Binding-site contacts:
Ligand atom N7 contacts residue LYS61 of chain 42.C at 3.4 Å.
Ligand atom C5' contacts residue ARG49 of chain 3.C at 2.6 Å.
Ligand atom N7 contacts residue THR45 of chain 42.C at 2.7 Å (h-bond).
Ligand atom N7 contacts residue TYR85 of chain 42.C at 3.8 Å.
Ligand atom OP2 contacts residue TYR85 of chain 42.C at 2.6 Å (h-bond).
Ligand atom P contacts residue LYS57 of chain 3.C at 3.1 Å.
Ligand atom OP1 contacts residue LYS89 of chain 3.C at 3.5 Å (salt-bridge).
Ligand atom C2 contacts residue SER47 of chain 42.C at 3.2 Å.
Ligand atom N9 contacts residue LYS61 of chain 42.C at 3.8 Å.
Ligand atom C6 contacts residue THR45 of chain 42.C at 3.4 Å.
Ligand atom N6 contacts residue THR59 of chain 42.C at 2.7 Å (h-bond).
Ligand atom P contacts residue SER51 of chain 3.C at 3.2 Å.
Ligand atom C6 contacts residue THR59 of chain 42.C at 3.5 Å.
Ligand atom P contacts residue ARG49 of chain 3.C at 3.7 Å.
Ligand atom OP2 contacts residue LYS89 of chain 3.C at 3.5 Å (salt-bridge).
Ligand atom N6 contacts residue CYS46 of chain 42.C at 3.6 Å (h-bond).
Ligand atom OP2 contacts residue THR91 of chain 3.C at 3.7 Å.
Ligand atom O3' contacts residue ARG49 of chain 3.C at 3.6 Å (salt-bridge).
Ligand atom OP1 contacts residue ASN55 of chain 3.C at 3.2 Å.
Ligand atom OP2 contacts residue LYS57 of chain 3.C at 3.0 Å (salt-bridge).
Ligand atom OP2 contacts residue LYS57 of chain 3.C at 3.5 Å (salt-bridge).
Ligand atom N6 contacts residue THR45 of chain 42.C at 2.8 Å (h-bond).
Ligand atom O5' contacts residue LYS57 of chain 3.C at 2.8 Å (salt-bridge).
Ligand atom O3' contacts residue SER51 of chain 3.C at 3.3 Å (h-bond).
Ligand atom C8 contacts residue LYS61 of chain 42.C at 3.6 Å.
Ligand atom OP2 contacts residue SER51 of chain 3.C at 3.3 Å (h-bond).
Ligand atom O4' contacts residue LYS61 of chain 42.C at 3.7 Å.
Ligand atom O5' contacts residue LYS89 of chain 3.C at 3.2 Å (salt-bridge).
Ligand atom OP1 contacts residue SER51 of chain 3.C at 2.7 Å (h-bond).
Ligand atom OP2 contacts residue LYS43 of chain 42.C at 2.7 Å (salt-bridge).
Ligand atom OP1 contacts residue ASN55 of chain 3.C at 3.0 Å (h-bond).
Ligand atom OP1 contacts residue LYS57 of chain 3.C at 2.9 Å.
Ligand atom C4' contacts residue ARG49 of chain 3.C at 3.6 Å.
Ligand atom N1 contacts residue THR59 of chain 42.C at 3.4 Å.
Ligand atom N1 contacts residue SER47 of chain 42.C at 2.7 Å (h-bond).
Ligand atom C5 contacts residue THR45 of chain 42.C at 3.4 Å.
Ligand atom OP1 contacts residue ARG49 of chain 3.C at 2.6 Å (salt-bridge).
Ligand atom O5' contacts residue ARG49 of chain 3.C at 3.6 Å (salt-bridge).
Ligand atom C5' contacts residue LYS57 of chain 3.C at 3.8 Å.
Ligand atom OP1 contacts residue SER52 of chain 3.C at 3.1 Å.

Sequence of chain 3.C:
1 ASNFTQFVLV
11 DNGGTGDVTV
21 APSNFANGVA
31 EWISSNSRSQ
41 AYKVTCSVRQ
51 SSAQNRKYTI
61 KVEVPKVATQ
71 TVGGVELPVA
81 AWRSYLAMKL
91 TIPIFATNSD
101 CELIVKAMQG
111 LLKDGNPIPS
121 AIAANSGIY

A protein and the small-molecule ligand that binds it are described below.
Small molecule (SMILES): Nc1ccn([C@@H]2O[C@H](CO[P](=O)(O)O[C@H]3[C@@H](O)[C@H](n4cnc5c(N)ncnc54)O[C@@H]3CO[P](=O)(O)O[C@H]3[C@@H](O)[C@H](n4cnc5c(=O)nc(N)[nH]c54)O[C@@H]3CO[P](=O)(O)O[C@H]3[C@@H](O)[C@H](n4cnc5c(N)ncnc54)O[C@@H]3CO[P](=O)(O)O[C@H]3[C@@H](O)[C@H](n4cnc5c(N)ncnc54)O[C@@H]3CO[P](=O)(O)O[C@H]3[C@@H](O)[C@H](n4ccc(=O)[nH]c4=O)O[C@@H]3CO[P](=O)(O)O[C@H]3[C@@H](O)[C@H](n4ccc(N)nc4=O)O[C@@H]3CO[P](=O)(O)O[C@H]3[C@@H](O)[C@H](n4ccc(=O)[nH]c4=O)O[C@@H]3CO[P](=O)(O)O[C@H]3[C@@H](O)[C@H](n4cnc5c(=O)nc(N)[nH]c54)O[C@@H]3CO)[C@@H](O)[C@H]2O)c(=O)n1

Sequence of chain 42.C:
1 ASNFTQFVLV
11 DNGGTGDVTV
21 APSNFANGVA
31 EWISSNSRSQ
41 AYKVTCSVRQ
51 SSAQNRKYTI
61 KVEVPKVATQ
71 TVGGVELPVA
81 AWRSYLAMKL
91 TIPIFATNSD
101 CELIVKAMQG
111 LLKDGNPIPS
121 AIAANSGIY